Binding-site contacts:
Ligand atom CAY contacts residue GLU139 of chain 1.A at 3.7 Å.
Ligand atom CAE contacts residue THR152 of chain 1.A at 3.9 Å.
Ligand atom CAS contacts residue LEU18 of chain 1.A at 3.4 Å (hydrophobic).
Ligand atom CAV contacts residue LEU142 of chain 1.A at 3.6 Å (hydrophobic).
Ligand atom CAW contacts residue LEU142 of chain 1.A at 3.6 Å (hydrophobic).
Ligand atom CBB contacts residue GLU96 of chain 1.A at 3.9 Å.
Ligand atom CB0 contacts residue GLY95 of chain 1.A at 3.9 Å.
Ligand atom CAT contacts residue LEU142 of chain 1.A at 3.8 Å (hydrophobic).
Ligand atom OAX contacts residue ALA92 of chain 1.A at 3.0 Å (h-bond).
Ligand atom CAL contacts residue LEU142 of chain 1.A at 3.9 Å (hydrophobic).
Ligand atom CAR contacts residue LEU18 of chain 1.A at 3.2 Å (hydrophobic).
Ligand atom CAB contacts residue LYS41 of chain 1.A at 3.8 Å.
Ligand atom CAR contacts residue GLY19 of chain 1.A at 3.5 Å.
Ligand atom NAU contacts residue SER90 of chain 1.A at 3.1 Å (h-bond).
Ligand atom CAF contacts residue GOL1 of chain 1.I at 3.6 Å.
Ligand atom CAQ contacts residue GOL1 of chain 1.I at 3.8 Å.
Ligand atom CAJ contacts residue LEU142 of chain 1.A at 3.3 Å (hydrophobic).
Ligand atom CAW contacts residue THR152 of chain 1.A at 3.7 Å.
Ligand atom OAZ contacts residue VAL73 of chain 1.A at 3.6 Å.
Ligand atom CAI contacts residue LEU142 of chain 1.A at 3.4 Å (hydrophobic).
Ligand atom OAZ contacts residue LEU89 of chain 1.A at 3.1 Å.
Ligand atom CAY contacts residue ASN140 of chain 1.A at 3.8 Å.
Ligand atom CAV contacts residue ALA39 of chain 1.A at 3.8 Å (hydrophobic).
Ligand atom CAA contacts residue GOL1 of chain 1.I at 3.5 Å.
Ligand atom CAA contacts residue LYS41 of chain 1.A at 3.8 Å.
Ligand atom CBA contacts residue GLU139 of chain 1.A at 3.1 Å.
Ligand atom OAX contacts residue SER90 of chain 1.A at 3.6 Å (h-bond).
Ligand atom CAK contacts residue LEU142 of chain 1.A at 3.7 Å (hydrophobic).
Ligand atom CAA contacts residue ASP153 of chain 1.A at 3.8 Å.
Ligand atom CAQ contacts residue GLY19 of chain 1.A at 3.7 Å.
Ligand atom OAZ contacts residue THR152 of chain 1.A at 3.0 Å (h-bond).
Ligand atom NBC contacts residue GLU96 of chain 1.A at 2.7 Å (salt-bridge).
Ligand atom CAD contacts residue THR152 of chain 1.A at 3.6 Å.
Ligand atom CAC contacts residue LEU89 of chain 1.A at 3.5 Å (hydrophobic).
Ligand atom CAV contacts residue SER90 of chain 1.A at 3.7 Å.
Ligand atom CAF contacts residue ASP153 of chain 1.A at 3.6 Å.
Ligand atom NAH contacts residue THR152 of chain 1.A at 3.6 Å.
Ligand atom OAX contacts residue TYR91 of chain 1.A at 3.5 Å.
Ligand atom OAX contacts residue ALA39 of chain 1.A at 3.6 Å.
Ligand atom CAC contacts residue THR152 of chain 1.A at 3.6 Å.

Sequence of chain 1.A:
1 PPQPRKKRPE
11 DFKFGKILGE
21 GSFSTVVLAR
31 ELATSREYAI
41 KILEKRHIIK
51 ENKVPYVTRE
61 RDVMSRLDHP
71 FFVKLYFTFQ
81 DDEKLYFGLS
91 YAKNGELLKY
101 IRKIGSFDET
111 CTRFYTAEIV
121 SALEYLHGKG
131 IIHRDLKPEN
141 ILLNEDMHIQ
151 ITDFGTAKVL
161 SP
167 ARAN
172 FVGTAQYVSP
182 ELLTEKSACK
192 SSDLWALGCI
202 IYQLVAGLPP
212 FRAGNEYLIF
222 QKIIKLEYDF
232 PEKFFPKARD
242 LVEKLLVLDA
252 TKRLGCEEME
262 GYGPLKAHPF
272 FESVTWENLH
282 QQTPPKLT

A small-molecule ligand and the protein it binds are described below.
Small molecule (SMILES): Cn1cc(C2=C(c3cn(CCCN)c4ccccc34)C(=O)NC2=O)c2ccccc21